Sequence of chain 4.A:
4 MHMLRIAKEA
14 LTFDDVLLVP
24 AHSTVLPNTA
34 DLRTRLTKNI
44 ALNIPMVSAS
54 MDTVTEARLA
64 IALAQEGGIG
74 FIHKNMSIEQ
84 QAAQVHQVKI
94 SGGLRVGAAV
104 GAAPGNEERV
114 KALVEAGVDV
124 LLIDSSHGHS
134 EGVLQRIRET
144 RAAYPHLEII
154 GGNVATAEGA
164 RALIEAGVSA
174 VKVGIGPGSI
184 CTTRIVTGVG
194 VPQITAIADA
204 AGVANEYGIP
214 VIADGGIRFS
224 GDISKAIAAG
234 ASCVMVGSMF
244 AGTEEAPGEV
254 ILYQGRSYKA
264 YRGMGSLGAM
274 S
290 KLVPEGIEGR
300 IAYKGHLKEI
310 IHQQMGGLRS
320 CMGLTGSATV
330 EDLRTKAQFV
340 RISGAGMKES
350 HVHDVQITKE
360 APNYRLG

This small molecule binds to this protein.
Small molecule (SMILES): O=c1[nH]cnc2c1ncn2[C@@H]1O[C@H](COP(=O)(O)O)[C@@H](O)[C@H]1O

Binding-site contacts:
Ligand atom C2 contacts residue MOA1 of chain 4.D at 3.0 Å.
Ligand atom O2' contacts residue ASP217 of chain 4.A at 2.5 Å (salt-bridge).
Ligand atom C6 contacts residue GLU294 of chain 4.A at 3.6 Å.
Ligand atom O5' contacts residue GLY218 of chain 4.A at 3.5 Å.
Ligand atom C2 contacts residue CYS184 of chain 4.A at 3.0 Å (hydrophobic).
Ligand atom O3' contacts residue MET238 of chain 4.A at 3.6 Å.
Ligand atom C3' contacts residue ASP217 of chain 4.A at 3.4 Å.
Ligand atom O1P contacts residue SER241 of chain 4.A at 3.4 Å (h-bond).
Ligand atom O3P contacts residue GLY219 of chain 4.A at 2.8 Å (h-bond).
Ligand atom C6 contacts residue GLY268 of chain 4.A at 3.6 Å.
Ligand atom O1P contacts residue GLY240 of chain 4.A at 2.8 Å (h-bond).
Ligand atom O6 contacts residue GLY295 of chain 4.A at 3.4 Å.
Ligand atom C4 contacts residue ILE183 of chain 4.A at 3.5 Å (hydrophobic).
Ligand atom O2P contacts residue SER241 of chain 4.A at 2.9 Å (h-bond).
Ligand atom O3P contacts residue SER182 of chain 4.A at 2.9 Å (h-bond).
Ligand atom C4 contacts residue MOA1 of chain 4.D at 3.5 Å.
Ligand atom C5 contacts residue MET267 of chain 4.A at 3.6 Å (hydrophobic).
Ligand atom C2 contacts residue GLU294 of chain 4.A at 3.4 Å.
Ligand atom O6 contacts residue MET267 of chain 4.A at 3.3 Å (h-bond).
Ligand atom O6 contacts residue GLY268 of chain 4.A at 2.7 Å (h-bond).
Ligand atom O5' contacts residue GLY181 of chain 4.A at 3.4 Å.
Ligand atom C4' contacts residue ASP217 of chain 4.A at 3.6 Å.
Ligand atom N3 contacts residue MOA1 of chain 4.D at 3.3 Å.
Ligand atom C2' contacts residue ASP217 of chain 4.A at 3.6 Å.
Ligand atom N7 contacts residue MET267 of chain 4.A at 2.8 Å (h-bond).
Ligand atom O2P contacts residue TYR264 of chain 4.A at 2.5 Å (h-bond).
Ligand atom O3' contacts residue ALA52 of chain 4.A at 3.6 Å.
Ligand atom O6 contacts residue GLY266 of chain 4.A at 3.2 Å.
Ligand atom O3P contacts residue GLY181 of chain 4.A at 3.4 Å.
Ligand atom N7 contacts residue ILE183 of chain 4.A at 3.6 Å.
Ligand atom C5 contacts residue ILE183 of chain 4.A at 3.4 Å (hydrophobic).
Ligand atom O2' contacts residue MOA1 of chain 4.D at 3.4 Å.
Ligand atom O3' contacts residue ASP217 of chain 4.A at 2.4 Å (salt-bridge).
Ligand atom N1 contacts residue GLU294 of chain 4.A at 2.7 Å (salt-bridge).
Ligand atom N1 contacts residue MOA1 of chain 4.D at 3.0 Å (h-bond).
Ligand atom O2P contacts residue SER182 of chain 4.A at 2.6 Å (h-bond).
Ligand atom N7 contacts residue GLY266 of chain 4.A at 3.4 Å.
Ligand atom C6 contacts residue MOA1 of chain 4.D at 3.6 Å.
Ligand atom C5' contacts residue TYR264 of chain 4.A at 3.6 Å (hydrophobic).
Ligand atom N3 contacts residue CYS184 of chain 4.A at 3.4 Å.